A small-molecule ligand and the protein it binds are described below.
Small molecule (SMILES): CC(=O)N[C@H]1[C@H]([C@H](O)[C@H](O)CO)O[C@@](O)(C(=O)O)C[C@@H]1O

Binding-site contacts:
Ligand atom O1A contacts residue ASN284 of chain 39.A at 4.5 Å.
Ligand atom C1 contacts residue ARG232 of chain 59.A at 3.6 Å.
Ligand atom O1A contacts residue ASN231 of chain 59.A at 2.7 Å (h-bond).
Ligand atom C5 contacts residue ASN231 of chain 59.A at 4.5 Å.
Ligand atom C10 contacts residue SER256 of chain 59.A at 4.2 Å.
Ligand atom O2 contacts residue THR286 of chain 39.A at 4.0 Å.
Ligand atom O10 contacts residue ASN55 of chain 39.A at 3.4 Å (h-bond).
Ligand atom O1B contacts residue ARG232 of chain 59.A at 2.5 Å (salt-bridge).
Ligand atom C1 contacts residue ASN284 of chain 39.A at 3.8 Å.
Ligand atom C4 contacts residue ASN231 of chain 59.A at 3.5 Å.
Ligand atom O10 contacts residue SER52 of chain 39.A at 4.4 Å.
Ligand atom O4 contacts residue TRP287 of chain 39.A at 4.1 Å.
Ligand atom O10 contacts residue SER256 of chain 59.A at 3.5 Å (h-bond).
Ligand atom C4 contacts residue VAL257 of chain 59.A at 4.4 Å (hydrophobic).
Ligand atom O1A contacts residue ARG232 of chain 59.A at 3.5 Å.
Ligand atom C11 contacts residue SER256 of chain 59.A at 4.3 Å.
Ligand atom O1B contacts residue ASN231 of chain 59.A at 4.3 Å.
Ligand atom C2 contacts residue THR286 of chain 39.A at 4.2 Å.
Ligand atom C3 contacts residue TRP287 of chain 39.A at 4.1 Å (hydrophobic).
Ligand atom C11 contacts residue ASN55 of chain 39.A at 3.2 Å.
Ligand atom O2 contacts residue ASN284 of chain 39.A at 3.0 Å (h-bond).
Ligand atom O1A contacts residue THR286 of chain 39.A at 4.2 Å.
Ligand atom C11 contacts residue GLY254 of chain 59.A at 3.6 Å.
Ligand atom O2 contacts residue ASN231 of chain 59.A at 4.2 Å.
Ligand atom C2 contacts residue ASN231 of chain 59.A at 4.0 Å.
Ligand atom C3 contacts residue ASN231 of chain 59.A at 3.9 Å.
Ligand atom C10 contacts residue ASN55 of chain 39.A at 3.8 Å.
Ligand atom C2 contacts residue ASN284 of chain 39.A at 3.9 Å.
Ligand atom O4 contacts residue VAL257 of chain 59.A at 3.1 Å.
Ligand atom C11 contacts residue ALA253 of chain 59.A at 3.6 Å (hydrophobic).
Ligand atom C1 contacts residue ASN231 of chain 59.A at 3.6 Å.
Ligand atom O4 contacts residue ASN231 of chain 59.A at 4.2 Å.
Ligand atom C3 contacts residue THR286 of chain 39.A at 3.5 Å.
Ligand atom O2 contacts residue TRP287 of chain 39.A at 4.5 Å.
Ligand atom O1B contacts residue ASN284 of chain 39.A at 3.7 Å.
Ligand atom O2 contacts residue ARG232 of chain 59.A at 4.5 Å.

Sequence of chain 59.A:
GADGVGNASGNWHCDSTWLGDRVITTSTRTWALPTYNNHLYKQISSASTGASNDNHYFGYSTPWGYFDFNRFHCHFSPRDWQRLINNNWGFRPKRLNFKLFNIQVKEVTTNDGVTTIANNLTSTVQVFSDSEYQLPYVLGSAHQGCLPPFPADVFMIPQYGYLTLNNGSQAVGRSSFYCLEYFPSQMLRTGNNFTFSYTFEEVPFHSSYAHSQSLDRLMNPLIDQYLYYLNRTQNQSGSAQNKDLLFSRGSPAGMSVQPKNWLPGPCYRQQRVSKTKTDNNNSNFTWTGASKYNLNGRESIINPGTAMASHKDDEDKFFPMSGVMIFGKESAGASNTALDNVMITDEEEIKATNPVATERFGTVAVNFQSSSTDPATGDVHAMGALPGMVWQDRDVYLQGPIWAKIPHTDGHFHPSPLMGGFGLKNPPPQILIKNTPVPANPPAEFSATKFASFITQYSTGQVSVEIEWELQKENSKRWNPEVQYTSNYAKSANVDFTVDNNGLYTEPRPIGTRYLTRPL

Sequence of chain 39.A:
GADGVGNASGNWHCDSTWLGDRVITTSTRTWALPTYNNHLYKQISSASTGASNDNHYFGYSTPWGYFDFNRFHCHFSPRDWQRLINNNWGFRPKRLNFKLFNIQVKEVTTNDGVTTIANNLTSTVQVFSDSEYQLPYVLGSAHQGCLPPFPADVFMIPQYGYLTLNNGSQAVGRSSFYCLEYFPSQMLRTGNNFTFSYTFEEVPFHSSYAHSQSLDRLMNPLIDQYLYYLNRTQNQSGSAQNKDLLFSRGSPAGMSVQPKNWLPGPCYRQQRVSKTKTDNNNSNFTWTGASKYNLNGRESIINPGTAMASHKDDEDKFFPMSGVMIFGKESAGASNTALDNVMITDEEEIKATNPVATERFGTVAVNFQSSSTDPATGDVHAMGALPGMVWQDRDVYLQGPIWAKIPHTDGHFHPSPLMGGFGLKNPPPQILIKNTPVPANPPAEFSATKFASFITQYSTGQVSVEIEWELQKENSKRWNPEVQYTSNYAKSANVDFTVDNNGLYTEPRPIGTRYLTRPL